Binding-site contacts:
Ligand atom O1A contacts residue SER449 of chain 1.N at 3.2 Å (h-bond).
Ligand atom C2 contacts residue SER449 of chain 1.N at 1.4 Å.
Ligand atom N5 contacts residue SER449 of chain 1.N at 4.3 Å.
Ligand atom C6 contacts residue SER449 of chain 1.N at 3.5 Å.
Ligand atom C4 contacts residue SER452 of chain 1.N at 3.4 Å.
Ligand atom C3 contacts residue SER449 of chain 1.N at 1.6 Å.
Ligand atom O1B contacts residue SER449 of chain 1.N at 2.5 Å (h-bond).
Ligand atom O4 contacts residue SER452 of chain 1.N at 3.0 Å (h-bond).
Ligand atom O1B contacts residue VAL447 of chain 1.N at 3.4 Å.
Ligand atom C3 contacts residue VAL447 of chain 1.N at 4.3 Å (hydrophobic).
Ligand atom O4 contacts residue SER449 of chain 1.N at 3.6 Å (h-bond).
Ligand atom O4 contacts residue GLY451 of chain 1.N at 3.4 Å.
Ligand atom O1A contacts residue LYS467 of chain 1.N at 4.0 Å.
Ligand atom C5 contacts residue SER449 of chain 1.N at 3.6 Å.
Ligand atom C4 contacts residue SER449 of chain 1.N at 2.5 Å.
Ligand atom C4 contacts residue GLY451 of chain 1.N at 3.6 Å.
Ligand atom C1 contacts residue SER449 of chain 1.N at 2.1 Å.
Ligand atom O1B contacts residue VAL448 of chain 1.N at 4.4 Å.
Ligand atom C5 contacts residue GLY451 of chain 1.N at 4.1 Å.
Ligand atom C3 contacts residue SER452 of chain 1.N at 4.2 Å.
Ligand atom O1B contacts residue LYS467 of chain 1.N at 4.2 Å.
Ligand atom O6 contacts residue SER449 of chain 1.N at 2.9 Å (h-bond).

Sequence of chain 1.N:
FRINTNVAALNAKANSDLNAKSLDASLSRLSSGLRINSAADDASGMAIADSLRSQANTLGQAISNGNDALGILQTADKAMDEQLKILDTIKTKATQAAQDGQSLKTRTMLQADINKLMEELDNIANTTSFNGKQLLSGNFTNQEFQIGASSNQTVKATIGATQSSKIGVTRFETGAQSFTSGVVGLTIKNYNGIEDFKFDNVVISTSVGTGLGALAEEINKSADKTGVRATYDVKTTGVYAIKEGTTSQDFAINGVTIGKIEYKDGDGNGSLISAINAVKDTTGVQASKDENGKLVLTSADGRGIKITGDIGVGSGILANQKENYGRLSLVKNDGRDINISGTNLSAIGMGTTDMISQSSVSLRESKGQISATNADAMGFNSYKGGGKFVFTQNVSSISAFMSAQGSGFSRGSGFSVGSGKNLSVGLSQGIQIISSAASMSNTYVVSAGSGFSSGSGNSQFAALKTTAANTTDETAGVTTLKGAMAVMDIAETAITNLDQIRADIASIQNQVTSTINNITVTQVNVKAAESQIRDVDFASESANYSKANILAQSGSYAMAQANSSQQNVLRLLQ

A small-molecule ligand and the protein it binds are described below.
Small molecule (SMILES): C[C@H](O)[C@H](N)[C@@H]1O[C@](O)(C(=O)O)C[C@H](O)[C@@H]1N